Sequence of chain 1.B:
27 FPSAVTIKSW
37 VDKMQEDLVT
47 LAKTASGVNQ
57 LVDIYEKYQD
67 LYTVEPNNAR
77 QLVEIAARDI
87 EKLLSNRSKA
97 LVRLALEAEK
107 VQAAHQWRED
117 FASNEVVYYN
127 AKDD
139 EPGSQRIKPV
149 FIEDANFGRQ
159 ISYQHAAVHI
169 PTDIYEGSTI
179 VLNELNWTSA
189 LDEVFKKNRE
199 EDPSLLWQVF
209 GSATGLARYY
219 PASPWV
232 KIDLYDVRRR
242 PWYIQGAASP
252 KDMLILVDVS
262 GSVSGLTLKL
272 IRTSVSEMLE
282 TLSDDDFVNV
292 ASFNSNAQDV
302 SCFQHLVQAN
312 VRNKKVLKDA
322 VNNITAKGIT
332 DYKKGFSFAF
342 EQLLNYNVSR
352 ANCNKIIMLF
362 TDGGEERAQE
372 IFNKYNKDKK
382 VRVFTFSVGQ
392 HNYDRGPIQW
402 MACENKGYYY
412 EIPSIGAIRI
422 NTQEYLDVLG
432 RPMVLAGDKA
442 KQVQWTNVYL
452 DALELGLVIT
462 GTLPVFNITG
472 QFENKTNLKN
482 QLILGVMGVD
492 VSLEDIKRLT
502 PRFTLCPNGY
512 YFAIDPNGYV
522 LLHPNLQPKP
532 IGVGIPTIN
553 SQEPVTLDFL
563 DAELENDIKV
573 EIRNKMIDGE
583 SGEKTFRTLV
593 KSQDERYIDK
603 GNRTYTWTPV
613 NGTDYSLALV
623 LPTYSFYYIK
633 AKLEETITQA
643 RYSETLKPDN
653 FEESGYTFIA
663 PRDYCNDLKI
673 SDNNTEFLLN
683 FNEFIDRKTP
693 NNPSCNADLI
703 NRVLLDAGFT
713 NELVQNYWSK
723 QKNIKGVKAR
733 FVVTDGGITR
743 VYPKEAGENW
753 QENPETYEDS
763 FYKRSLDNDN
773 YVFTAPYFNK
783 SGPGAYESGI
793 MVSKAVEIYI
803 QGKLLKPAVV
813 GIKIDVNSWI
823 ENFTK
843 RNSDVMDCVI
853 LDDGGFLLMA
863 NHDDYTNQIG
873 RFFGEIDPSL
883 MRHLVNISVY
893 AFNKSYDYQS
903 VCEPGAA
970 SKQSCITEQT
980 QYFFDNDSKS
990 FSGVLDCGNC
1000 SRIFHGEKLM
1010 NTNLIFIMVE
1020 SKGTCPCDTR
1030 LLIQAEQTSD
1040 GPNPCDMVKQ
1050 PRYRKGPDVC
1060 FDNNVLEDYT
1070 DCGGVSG

This protein binds this small molecule.
Small molecule (SMILES): CC(=O)N[C@H]1[C@H](O[C@H]2[C@H](O)[C@@H](NC(C)=O)CO[C@@H]2CO)O[C@H](CO)[C@@H](O)[C@@H]1O

Binding-site contacts:
Ligand atom O7 contacts residue ARG84 of chain 1.B at 3.6 Å (salt-bridge).
Ligand atom C3 contacts residue ASN613 of chain 1.B at 3.9 Å.
Ligand atom O3 contacts residue GLU80 of chain 1.B at 4.5 Å.
Ligand atom O7 contacts residue GLU80 of chain 1.B at 4.1 Å.
Ligand atom C1 contacts residue ASN613 of chain 1.B at 1.5 Å.
Ligand atom O5 contacts residue ASN613 of chain 1.B at 2.4 Å (h-bond).
Ligand atom C7 contacts residue ASN613 of chain 1.B at 3.0 Å.
Ligand atom N2 contacts residue PRO611 of chain 1.B at 4.2 Å.
Ligand atom C8 contacts residue THR610 of chain 1.B at 3.9 Å.
Ligand atom C8 contacts residue PRO611 of chain 1.B at 4.0 Å (hydrophobic).
Ligand atom C7 contacts residue GLU80 of chain 1.B at 4.3 Å.
Ligand atom C5 contacts residue ASN613 of chain 1.B at 3.6 Å.
Ligand atom C4 contacts residue ASN613 of chain 1.B at 4.3 Å.
Ligand atom O7 contacts residue ASN613 of chain 1.B at 3.0 Å (h-bond).
Ligand atom C8 contacts residue GLU80 of chain 1.B at 4.2 Å.
Ligand atom N2 contacts residue ASN613 of chain 1.B at 2.9 Å (h-bond).
Ligand atom C2 contacts residue ASN613 of chain 1.B at 2.6 Å.
Ligand atom C8 contacts residue ALA83 of chain 1.B at 4.0 Å (hydrophobic).
Ligand atom C8 contacts residue ASN613 of chain 1.B at 3.9 Å.